Sequence of chain 1.A:
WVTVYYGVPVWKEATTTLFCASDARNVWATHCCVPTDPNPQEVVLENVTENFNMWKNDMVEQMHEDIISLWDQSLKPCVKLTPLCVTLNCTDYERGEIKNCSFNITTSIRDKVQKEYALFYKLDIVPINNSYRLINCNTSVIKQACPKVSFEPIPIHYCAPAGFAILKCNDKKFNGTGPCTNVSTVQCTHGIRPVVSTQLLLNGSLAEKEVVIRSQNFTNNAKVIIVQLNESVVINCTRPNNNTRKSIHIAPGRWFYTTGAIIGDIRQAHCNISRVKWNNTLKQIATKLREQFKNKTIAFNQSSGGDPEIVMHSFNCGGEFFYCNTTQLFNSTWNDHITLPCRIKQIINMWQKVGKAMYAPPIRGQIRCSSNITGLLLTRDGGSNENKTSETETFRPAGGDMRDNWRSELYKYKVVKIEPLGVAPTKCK

The small molecule below binds the protein below.
Small molecule (SMILES): CC(=O)N[C@@H]1[C@@H](O)[C@H](O)[C@@H](CO)O[C@H]1O

Binding-site contacts:
Ligand atom C8 contacts residue ASN318 of chain 1.A at 3.2 Å.
Ligand atom C2 contacts residue ASN317 of chain 1.A at 2.5 Å.
Ligand atom O5 contacts residue VAL314 of chain 1.A at 4.2 Å.
Ligand atom C7 contacts residue TRP372 of chain 1.A at 4.3 Å (hydrophobic).
Ligand atom O7 contacts residue TRP372 of chain 1.A at 4.0 Å.
Ligand atom C2 contacts residue ASN318 of chain 1.A at 4.3 Å.
Ligand atom O5 contacts residue ASN317 of chain 1.A at 2.5 Å (h-bond).
Ligand atom N2 contacts residue ASN317 of chain 1.A at 2.9 Å (h-bond).
Ligand atom C1 contacts residue ASN317 of chain 1.A at 1.5 Å.
Ligand atom C5 contacts residue VAL314 of chain 1.A at 4.3 Å (hydrophobic).
Ligand atom N2 contacts residue ASN318 of chain 1.A at 3.1 Å (h-bond).
Ligand atom C5 contacts residue ASN317 of chain 1.A at 3.9 Å.
Ligand atom C8 contacts residue TRP372 of chain 1.A at 3.7 Å (hydrophobic).
Ligand atom C4 contacts residue ASN317 of chain 1.A at 4.4 Å.
Ligand atom C1 contacts residue VAL314 of chain 1.A at 4.3 Å (hydrophobic).
Ligand atom C8 contacts residue ASN317 of chain 1.A at 3.6 Å.
Ligand atom C7 contacts residue ASN318 of chain 1.A at 3.6 Å.
Ligand atom C3 contacts residue ASN317 of chain 1.A at 3.9 Å.
Ligand atom C7 contacts residue ASN317 of chain 1.A at 3.6 Å.
Ligand atom O7 contacts residue ASN317 of chain 1.A at 3.9 Å.
Ligand atom C8 contacts residue LYS321 of chain 1.A at 3.9 Å.